Sequence of chain 1.B:
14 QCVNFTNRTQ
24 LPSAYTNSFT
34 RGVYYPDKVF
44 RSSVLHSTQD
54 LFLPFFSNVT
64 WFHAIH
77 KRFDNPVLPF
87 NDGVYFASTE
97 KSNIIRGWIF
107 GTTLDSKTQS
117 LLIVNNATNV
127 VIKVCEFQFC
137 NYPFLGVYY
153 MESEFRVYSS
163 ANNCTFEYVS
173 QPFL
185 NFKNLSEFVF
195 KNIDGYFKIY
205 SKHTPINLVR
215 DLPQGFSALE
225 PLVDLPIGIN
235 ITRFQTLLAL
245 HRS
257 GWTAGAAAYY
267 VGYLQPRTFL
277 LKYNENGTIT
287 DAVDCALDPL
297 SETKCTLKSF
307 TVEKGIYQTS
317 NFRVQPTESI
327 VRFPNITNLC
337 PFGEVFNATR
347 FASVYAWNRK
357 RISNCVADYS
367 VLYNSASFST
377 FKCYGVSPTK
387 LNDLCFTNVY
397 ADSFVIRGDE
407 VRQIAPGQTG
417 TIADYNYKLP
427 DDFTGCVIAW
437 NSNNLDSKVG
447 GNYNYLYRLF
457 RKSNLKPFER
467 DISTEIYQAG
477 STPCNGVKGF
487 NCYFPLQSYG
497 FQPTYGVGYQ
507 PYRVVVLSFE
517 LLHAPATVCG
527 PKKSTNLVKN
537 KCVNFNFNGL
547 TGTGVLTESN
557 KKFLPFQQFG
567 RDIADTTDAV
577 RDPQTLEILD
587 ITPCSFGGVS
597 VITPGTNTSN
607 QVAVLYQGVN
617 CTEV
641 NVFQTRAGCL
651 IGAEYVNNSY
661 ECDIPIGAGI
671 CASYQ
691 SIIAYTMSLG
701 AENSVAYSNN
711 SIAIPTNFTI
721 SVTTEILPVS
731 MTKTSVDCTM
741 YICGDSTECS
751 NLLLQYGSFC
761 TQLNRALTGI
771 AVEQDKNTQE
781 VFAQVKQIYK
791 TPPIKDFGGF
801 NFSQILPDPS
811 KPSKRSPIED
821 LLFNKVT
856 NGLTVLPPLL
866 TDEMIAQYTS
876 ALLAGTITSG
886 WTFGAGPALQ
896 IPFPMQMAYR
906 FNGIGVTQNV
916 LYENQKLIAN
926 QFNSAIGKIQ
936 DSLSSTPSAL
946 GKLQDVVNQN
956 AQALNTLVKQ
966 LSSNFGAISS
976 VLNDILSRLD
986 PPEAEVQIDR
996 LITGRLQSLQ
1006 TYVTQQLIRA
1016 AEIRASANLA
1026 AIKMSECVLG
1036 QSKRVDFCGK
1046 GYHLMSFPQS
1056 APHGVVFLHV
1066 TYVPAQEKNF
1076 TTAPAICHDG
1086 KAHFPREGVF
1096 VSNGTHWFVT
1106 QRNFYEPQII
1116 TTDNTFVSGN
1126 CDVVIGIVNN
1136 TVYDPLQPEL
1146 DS

Binding-site contacts:
Ligand atom O5 contacts residue GLN580 of chain 1.B at 4.2 Å.
Ligand atom C4 contacts residue PRO579 of chain 1.B at 4.3 Å (hydrophobic).
Ligand atom C7 contacts residue ASN331 of chain 1.B at 3.2 Å.
Ligand atom N2 contacts residue GLN580 of chain 1.B at 4.3 Å.
Ligand atom C4 contacts residue ASN331 of chain 1.B at 4.2 Å.
Ligand atom C3 contacts residue ASN331 of chain 1.B at 3.8 Å.
Ligand atom C2 contacts residue ASN331 of chain 1.B at 2.5 Å.
Ligand atom C5 contacts residue GLN580 of chain 1.B at 4.4 Å.
Ligand atom C4 contacts residue GLN580 of chain 1.B at 3.4 Å.
Ligand atom O7 contacts residue ASN331 of chain 1.B at 3.1 Å (h-bond).
Ligand atom C2 contacts residue GLN580 of chain 1.B at 3.4 Å.
Ligand atom O7 contacts residue GLN580 of chain 1.B at 4.1 Å.
Ligand atom N2 contacts residue ASN331 of chain 1.B at 2.9 Å (h-bond).
Ligand atom O3 contacts residue GLN580 of chain 1.B at 3.1 Å (h-bond).
Ligand atom C6 contacts residue PRO579 of chain 1.B at 3.4 Å (hydrophobic).
Ligand atom O6 contacts residue PRO579 of chain 1.B at 4.2 Å.
Ligand atom O5 contacts residue ASN331 of chain 1.B at 2.4 Å (h-bond).
Ligand atom C3 contacts residue GLN580 of chain 1.B at 3.5 Å.
Ligand atom C8 contacts residue ASN331 of chain 1.B at 4.4 Å.
Ligand atom C1 contacts residue GLN580 of chain 1.B at 4.4 Å.
Ligand atom O5 contacts residue PRO579 of chain 1.B at 4.0 Å.
Ligand atom C5 contacts residue PRO579 of chain 1.B at 4.1 Å (hydrophobic).
Ligand atom C1 contacts residue ASN331 of chain 1.B at 1.4 Å.
Ligand atom O4 contacts residue GLN580 of chain 1.B at 4.3 Å.
Ligand atom C5 contacts residue ASN331 of chain 1.B at 3.7 Å.

A protein and the small-molecule ligand that binds it are described below.
Small molecule (SMILES): CC(=O)N[C@@H]1[C@@H](O)[C@H](O)[C@@H](CO)O[C@H]1O